This small molecule binds to this protein.
Small molecule (SMILES): CC(=O)N[C@H]1[C@H](O[C@H]2[C@H](O)[C@@H](NC(C)=O)CO[C@@H]2CO)O[C@H](CO)[C@@H](O)[C@@H]1O

Binding-site contacts:
Ligand atom C8 contacts residue ASN182 of chain 3.D at 4.3 Å.
Ligand atom O7 contacts residue ARG293 of chain 2.D at 4.3 Å.
Ligand atom C3 contacts residue ASN182 of chain 3.D at 3.8 Å.
Ligand atom O5 contacts residue ASN182 of chain 3.D at 2.3 Å (h-bond).
Ligand atom C2 contacts residue ASN182 of chain 3.D at 2.4 Å.
Ligand atom C1 contacts residue ASN182 of chain 3.D at 1.4 Å.
Ligand atom O5 contacts residue ARG177 of chain 3.D at 4.1 Å.
Ligand atom C8 contacts residue ARG293 of chain 2.D at 4.4 Å.
Ligand atom C4 contacts residue ASN182 of chain 3.D at 4.1 Å.
Ligand atom C7 contacts residue ASN182 of chain 3.D at 3.6 Å.
Ligand atom O7 contacts residue ASN182 of chain 3.D at 3.8 Å.
Ligand atom N2 contacts residue ASN182 of chain 3.D at 2.9 Å (h-bond).
Ligand atom C5 contacts residue ASN182 of chain 3.D at 3.6 Å.

Sequence of chain 2.D:
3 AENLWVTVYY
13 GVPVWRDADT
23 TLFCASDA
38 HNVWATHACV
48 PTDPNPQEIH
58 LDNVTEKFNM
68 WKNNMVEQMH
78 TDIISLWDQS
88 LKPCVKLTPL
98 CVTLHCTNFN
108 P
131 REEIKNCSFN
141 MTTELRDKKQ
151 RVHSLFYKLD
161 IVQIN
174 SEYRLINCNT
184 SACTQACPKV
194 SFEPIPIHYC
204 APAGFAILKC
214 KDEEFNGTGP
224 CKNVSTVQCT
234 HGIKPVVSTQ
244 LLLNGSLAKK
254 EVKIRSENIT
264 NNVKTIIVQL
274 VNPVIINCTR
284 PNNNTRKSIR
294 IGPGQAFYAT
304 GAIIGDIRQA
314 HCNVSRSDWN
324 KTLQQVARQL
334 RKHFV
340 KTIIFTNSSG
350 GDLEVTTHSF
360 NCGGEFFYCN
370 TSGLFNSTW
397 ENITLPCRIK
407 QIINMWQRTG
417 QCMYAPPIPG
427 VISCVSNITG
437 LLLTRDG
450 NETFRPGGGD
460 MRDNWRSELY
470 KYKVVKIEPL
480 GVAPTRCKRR

Sequence of chain 3.D:
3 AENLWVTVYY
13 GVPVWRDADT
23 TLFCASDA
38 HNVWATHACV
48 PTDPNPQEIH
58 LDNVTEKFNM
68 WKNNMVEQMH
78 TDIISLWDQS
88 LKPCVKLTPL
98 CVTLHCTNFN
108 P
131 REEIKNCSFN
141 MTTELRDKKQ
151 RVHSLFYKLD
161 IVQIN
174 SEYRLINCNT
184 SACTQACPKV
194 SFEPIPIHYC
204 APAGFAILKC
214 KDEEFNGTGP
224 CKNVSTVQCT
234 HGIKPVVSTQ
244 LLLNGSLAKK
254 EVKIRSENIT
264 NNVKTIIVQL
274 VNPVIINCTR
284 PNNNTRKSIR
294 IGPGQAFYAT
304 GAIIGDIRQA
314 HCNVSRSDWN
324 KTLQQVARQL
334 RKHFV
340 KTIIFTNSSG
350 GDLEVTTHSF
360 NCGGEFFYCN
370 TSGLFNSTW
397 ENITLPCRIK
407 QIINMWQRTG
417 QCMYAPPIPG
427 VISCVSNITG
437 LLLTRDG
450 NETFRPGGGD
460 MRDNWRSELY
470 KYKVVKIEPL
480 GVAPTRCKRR